Sequence of chain 1.A:
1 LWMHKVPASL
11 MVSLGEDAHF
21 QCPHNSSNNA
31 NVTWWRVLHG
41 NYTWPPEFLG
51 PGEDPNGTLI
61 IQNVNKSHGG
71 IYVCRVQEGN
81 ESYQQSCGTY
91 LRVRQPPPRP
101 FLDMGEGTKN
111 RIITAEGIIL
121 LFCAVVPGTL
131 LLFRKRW

This small molecule binds to this protein.
Small molecule (SMILES): CC(=O)N[C@@H]1[C@@H](O)[C@H](O)[C@@H](CO)O[C@H]1O

Binding-site contacts:
Ligand atom O7 contacts residue ASN25 of chain 1.A at 3.8 Å.
Ligand atom C3 contacts residue ASN25 of chain 1.A at 3.8 Å.
Ligand atom O5 contacts residue TRP2 of chain 1.A at 4.4 Å.
Ligand atom C8 contacts residue ASN25 of chain 1.A at 3.3 Å.
Ligand atom O5 contacts residue ASN25 of chain 1.A at 2.4 Å (h-bond).
Ligand atom N2 contacts residue ASN25 of chain 1.A at 2.9 Å (h-bond).
Ligand atom C5 contacts residue ASN25 of chain 1.A at 3.7 Å.
Ligand atom C4 contacts residue ASN25 of chain 1.A at 4.2 Å.
Ligand atom O6 contacts residue LEU1 of chain 1.A at 3.4 Å.
Ligand atom C1 contacts residue ASN25 of chain 1.A at 1.4 Å.
Ligand atom C2 contacts residue ASN25 of chain 1.A at 2.4 Å.
Ligand atom C7 contacts residue ASN25 of chain 1.A at 3.5 Å.